Sequence of chain 1.C:
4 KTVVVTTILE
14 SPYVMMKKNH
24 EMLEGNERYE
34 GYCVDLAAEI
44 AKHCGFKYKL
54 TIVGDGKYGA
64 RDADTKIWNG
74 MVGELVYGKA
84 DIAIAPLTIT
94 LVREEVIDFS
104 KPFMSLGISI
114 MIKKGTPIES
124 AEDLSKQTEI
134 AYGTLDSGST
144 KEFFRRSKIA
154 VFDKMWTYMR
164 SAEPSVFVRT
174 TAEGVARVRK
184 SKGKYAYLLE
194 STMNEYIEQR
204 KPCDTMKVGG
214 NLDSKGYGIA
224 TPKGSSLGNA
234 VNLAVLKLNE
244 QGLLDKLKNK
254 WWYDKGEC

A small-molecule ligand and the protein it binds are described below.
Small molecule (SMILES): Cc1onc(O)c1C[C@H](N)C(=O)O

Binding-site contacts:
Ligand atom CD1 contacts residue THR143 of chain 1.C at 3.9 Å.
Ligand atom NE1 contacts residue GLU193 of chain 1.C at 3.2 Å (salt-bridge).
Ligand atom C contacts residue ARG96 of chain 1.C at 3.4 Å.
Ligand atom OT2 contacts residue SER142 of chain 1.C at 3.9 Å.
Ligand atom CA contacts residue PRO89 of chain 1.C at 4.0 Å (hydrophobic).
Ligand atom CB contacts residue TYR61 of chain 1.C at 3.7 Å (hydrophobic).
Ligand atom CG contacts residue GLU193 of chain 1.C at 3.4 Å.
Ligand atom CA contacts residue THR91 of chain 1.C at 3.4 Å.
Ligand atom C contacts residue SER142 of chain 1.C at 3.3 Å.
Ligand atom OE2 contacts residue MET196 of chain 1.C at 3.5 Å.
Ligand atom N contacts residue THR91 of chain 1.C at 2.8 Å (h-bond).
Ligand atom CA contacts residue SER142 of chain 1.C at 3.4 Å.
Ligand atom CE2 contacts residue TYR61 of chain 1.C at 3.3 Å (hydrophobic).
Ligand atom CB contacts residue GLU193 of chain 1.C at 4.0 Å.
Ligand atom C contacts residue TYR61 of chain 1.C at 3.7 Å (hydrophobic).
Ligand atom OT2 contacts residue PRO89 of chain 1.C at 3.7 Å.
Ligand atom NE1 contacts residue LEU192 of chain 1.C at 3.8 Å.
Ligand atom CE2 contacts residue MET196 of chain 1.C at 4.0 Å (hydrophobic).
Ligand atom OT2 contacts residue THR91 of chain 1.C at 2.9 Å (h-bond).
Ligand atom OT1 contacts residue TYR61 of chain 1.C at 3.5 Å.
Ligand atom OT2 contacts residue TYR61 of chain 1.C at 3.6 Å.
Ligand atom CD2 contacts residue GLU193 of chain 1.C at 3.1 Å.
Ligand atom N contacts residue TYR220 of chain 1.C at 3.6 Å.
Ligand atom CE2 contacts residue PRO89 of chain 1.C at 3.9 Å (hydrophobic).
Ligand atom N contacts residue GLU193 of chain 1.C at 2.7 Å (salt-bridge).
Ligand atom OT1 contacts residue ARG96 of chain 1.C at 2.9 Å (salt-bridge).
Ligand atom CE2 contacts residue TYR220 of chain 1.C at 3.8 Å (hydrophobic).
Ligand atom N contacts residue PRO89 of chain 1.C at 2.8 Å (h-bond).
Ligand atom OE1 contacts residue THR143 of chain 1.C at 2.9 Å (h-bond).
Ligand atom OT2 contacts residue LEU90 of chain 1.C at 3.6 Å.
Ligand atom OT1 contacts residue SER142 of chain 1.C at 2.9 Å (h-bond).
Ligand atom OE2 contacts residue GLU193 of chain 1.C at 3.5 Å (salt-bridge).
Ligand atom CD1 contacts residue GLU193 of chain 1.C at 3.7 Å.
Ligand atom CA contacts residue GLU193 of chain 1.C at 3.5 Å.
Ligand atom CB contacts residue LEU138 of chain 1.C at 3.9 Å (hydrophobic).
Ligand atom C contacts residue THR91 of chain 1.C at 3.7 Å.
Ligand atom OE1 contacts residue LEU138 of chain 1.C at 4.0 Å.
Ligand atom OT2 contacts residue ARG96 of chain 1.C at 2.7 Å (salt-bridge).
Ligand atom OT1 contacts residue GLY141 of chain 1.C at 3.2 Å.
Ligand atom CE2 contacts residue GLU193 of chain 1.C at 3.5 Å.